Sequence of chain 1.A:
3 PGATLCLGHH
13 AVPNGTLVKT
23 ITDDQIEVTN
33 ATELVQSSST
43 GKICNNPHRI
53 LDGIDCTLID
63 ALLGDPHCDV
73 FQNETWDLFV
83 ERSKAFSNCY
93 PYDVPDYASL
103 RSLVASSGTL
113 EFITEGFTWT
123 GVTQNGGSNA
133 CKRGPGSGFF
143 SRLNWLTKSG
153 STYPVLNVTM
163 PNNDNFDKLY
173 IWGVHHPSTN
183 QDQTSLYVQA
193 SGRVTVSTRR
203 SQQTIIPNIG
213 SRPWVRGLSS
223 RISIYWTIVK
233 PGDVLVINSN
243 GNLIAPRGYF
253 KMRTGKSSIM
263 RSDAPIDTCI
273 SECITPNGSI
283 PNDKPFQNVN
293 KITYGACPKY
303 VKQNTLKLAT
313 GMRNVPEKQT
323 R

A small-molecule ligand and the protein it binds are described below.
Small molecule (SMILES): CC(=O)N[C@@H]1[C@@H](O)[C@H](O[C@@H]2O[C@H](CO[C@]3(C(=O)O)C[C@H](O)[C@@H](NC(C)=O)[C@H]([C@H](O)[C@H](O)CO)O3)[C@H](O)[C@H](O)[C@H]2O)[C@@H](CO)O[C@H]1O

Binding-site contacts:
Ligand atom O4 contacts residue GLY129 of chain 1.A at 3.7 Å.
Ligand atom O8 contacts residue TRP147 of chain 1.A at 3.8 Å.
Ligand atom C8 contacts residue TYR92 of chain 1.A at 3.6 Å (hydrophobic).
Ligand atom O1B contacts residue SER130 of chain 1.A at 3.2 Å (h-bond).
Ligand atom O4 contacts residue LEU220 of chain 1.A at 3.7 Å.
Ligand atom C5 contacts residue GLY129 of chain 1.A at 3.8 Å.
Ligand atom O10 contacts residue LEU188 of chain 1.A at 3.1 Å.
Ligand atom C11 contacts residue THR149 of chain 1.A at 4.1 Å.
Ligand atom O4 contacts residue GLY219 of chain 1.A at 3.4 Å (h-bond).
Ligand atom C11 contacts residue GLY128 of chain 1.A at 4.2 Å.
Ligand atom C10 contacts residue GLY129 of chain 1.A at 4.1 Å.
Ligand atom C9 contacts residue HIS177 of chain 1.A at 3.4 Å.
Ligand atom C9 contacts residue LEU188 of chain 1.A at 3.8 Å (hydrophobic).
Ligand atom O1A contacts residue LEU220 of chain 1.A at 3.7 Å.
Ligand atom C8 contacts residue TRP147 of chain 1.A at 4.0 Å (hydrophobic).
Ligand atom O1B contacts residue ASN131 of chain 1.A at 2.7 Å (h-bond).
Ligand atom O7 contacts residue LEU188 of chain 1.A at 3.9 Å.
Ligand atom O9 contacts residue HIS177 of chain 1.A at 3.2 Å (h-bond).
Ligand atom C9 contacts residue ASP184 of chain 1.A at 3.6 Å.
Ligand atom N5 contacts residue TRP147 of chain 1.A at 4.1 Å.
Ligand atom C1 contacts residue SER130 of chain 1.A at 3.3 Å.
Ligand atom C9 contacts residue TYR92 of chain 1.A at 3.2 Å (hydrophobic).
Ligand atom C9 contacts residue TRP147 of chain 1.A at 3.9 Å (hydrophobic).
Ligand atom O1A contacts residue ASN131 of chain 1.A at 4.1 Å.
Ligand atom C11 contacts residue GLY129 of chain 1.A at 4.1 Å.
Ligand atom O9 contacts residue ASP184 of chain 1.A at 3.2 Å (salt-bridge).
Ligand atom O8 contacts residue TYR92 of chain 1.A at 2.8 Å (h-bond).
Ligand atom C4 contacts residue GLY219 of chain 1.A at 4.0 Å.
Ligand atom O8 contacts residue LEU220 of chain 1.A at 3.6 Å.
Ligand atom O9 contacts residue TYR92 of chain 1.A at 3.1 Å (h-bond).
Ligand atom C7 contacts residue TRP147 of chain 1.A at 3.8 Å (hydrophobic).
Ligand atom N5 contacts residue GLY129 of chain 1.A at 3.1 Å (h-bond).
Ligand atom O8 contacts residue SER222 of chain 1.A at 4.1 Å.
Ligand atom C9 contacts residue SER222 of chain 1.A at 4.2 Å.
Ligand atom O9 contacts residue SER222 of chain 1.A at 3.1 Å (h-bond).
Ligand atom C4 contacts residue GLY129 of chain 1.A at 3.4 Å.
Ligand atom C10 contacts residue LEU188 of chain 1.A at 4.0 Å (hydrophobic).
Ligand atom C8 contacts residue ASP184 of chain 1.A at 4.0 Å.
Ligand atom C1 contacts residue ASN131 of chain 1.A at 3.7 Å.
Ligand atom O1A contacts residue SER130 of chain 1.A at 2.7 Å (h-bond).